Binding-site contacts:
Ligand atom N contacts residue TYR171 of chain 1.A at 2.6 Å (h-bond).
Ligand atom CD contacts residue ASP77 of chain 1.A at 3.3 Å.
Ligand atom OXT contacts residue LYS146 of chain 1.A at 3.4 Å.
Ligand atom C contacts residue TYR7 of chain 1.A at 3.2 Å (hydrophobic).
Ligand atom CG1 contacts residue GLU63 of chain 1.A at 3.5 Å.
Ligand atom CB contacts residue TYR9 of chain 1.A at 3.5 Å (hydrophobic).
Ligand atom CA contacts residue TYR171 of chain 1.A at 3.4 Å (hydrophobic).
Ligand atom C contacts residue GLU63 of chain 1.A at 3.5 Å.
Ligand atom CA contacts residue GLU63 of chain 1.A at 3.4 Å.
Ligand atom CG1 contacts residue TYR7 of chain 1.A at 3.4 Å (hydrophobic).
Ligand atom O contacts residue ARG163 of chain 1.A at 3.2 Å (salt-bridge).
Ligand atom O contacts residue THR80 of chain 1.A at 3.5 Å.
Ligand atom CG1 contacts residue TYR9 of chain 1.A at 3.5 Å (hydrophobic).
Ligand atom CG2 contacts residue GLU63 of chain 1.A at 3.2 Å.
Ligand atom OXT contacts residue THR143 of chain 1.A at 2.8 Å (h-bond).
Ligand atom CG2 contacts residue ASN66 of chain 1.A at 3.5 Å.
Ligand atom CA contacts residue TYR99 of chain 1.A at 3.5 Å (hydrophobic).
Ligand atom O contacts residue TYR159 of chain 1.A at 2.6 Å (h-bond).
Ligand atom CE contacts residue ASP116 of chain 1.A at 3.1 Å.
Ligand atom NZ contacts residue ASP116 of chain 1.A at 2.5 Å (salt-bridge).
Ligand atom N contacts residue ASP77 of chain 1.A at 2.9 Å (salt-bridge).
Ligand atom CG2 contacts residue TYR59 of chain 1.A at 3.3 Å (hydrophobic).
Ligand atom N contacts residue TYR99 of chain 1.A at 3.0 Å (h-bond).
Ligand atom OXT contacts residue TYR84 of chain 1.A at 2.7 Å (h-bond).
Ligand atom CA contacts residue TYR7 of chain 1.A at 3.2 Å (hydrophobic).
Ligand atom CB contacts residue TYR99 of chain 1.A at 3.4 Å (hydrophobic).
Ligand atom O contacts residue LYS146 of chain 1.A at 3.4 Å (salt-bridge).
Ligand atom C contacts residue THR143 of chain 1.A at 3.6 Å.
Ligand atom N contacts residue GLU63 of chain 1.A at 2.8 Å (salt-bridge).
Ligand atom O contacts residue TYR7 of chain 1.A at 3.3 Å.
Ligand atom O contacts residue GLN155 of chain 1.A at 3.5 Å (h-bond).
Ligand atom CB contacts residue THR143 of chain 1.A at 3.5 Å.
Ligand atom CG1 contacts residue ARG163 of chain 1.A at 3.1 Å.
Ligand atom C contacts residue TYR84 of chain 1.A at 3.5 Å (hydrophobic).
Ligand atom CG2 contacts residue TYR171 of chain 1.A at 3.3 Å (hydrophobic).
Ligand atom N contacts residue TYR7 of chain 1.A at 2.8 Å (h-bond).
Ligand atom O contacts residue TRP147 of chain 1.A at 3.1 Å (h-bond).
Ligand atom CG2 contacts residue ALA152 of chain 1.A at 3.5 Å (hydrophobic).
Ligand atom CG2 contacts residue TRP167 of chain 1.A at 3.5 Å (hydrophobic).
Ligand atom CG contacts residue THR143 of chain 1.A at 3.5 Å.

Sequence of chain 1.A:
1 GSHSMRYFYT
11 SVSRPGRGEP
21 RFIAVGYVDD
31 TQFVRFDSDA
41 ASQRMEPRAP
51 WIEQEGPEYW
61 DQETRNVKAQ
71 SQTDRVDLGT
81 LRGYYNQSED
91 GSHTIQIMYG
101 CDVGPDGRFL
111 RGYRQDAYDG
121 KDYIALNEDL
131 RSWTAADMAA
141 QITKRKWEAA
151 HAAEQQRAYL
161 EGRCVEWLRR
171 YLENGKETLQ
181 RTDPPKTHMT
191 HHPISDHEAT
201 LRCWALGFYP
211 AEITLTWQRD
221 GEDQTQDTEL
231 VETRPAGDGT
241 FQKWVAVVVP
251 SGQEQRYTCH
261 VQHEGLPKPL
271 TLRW

The small molecule below binds the protein below.
Small molecule (SMILES): CC(C)[C@H](N)C(=O)N[C@H](C(=O)NCC(=O)N[C@@H](C)C(=O)NCC(=O)NCC(=O)N[C@H](C(=O)NCC(=O)N[C@@H](CCCCN)C(=O)O)C(C)C)C(C)C